Binding-site contacts:
Ligand atom C1 contacts residue ARG299 of chain 2.A at 3.6 Å.
Ligand atom C6 contacts residue GLU206 of chain 2.A at 3.5 Å.
Ligand atom C9 contacts residue GLU205 of chain 2.A at 3.3 Å.
Ligand atom C3 contacts residue GLU47 of chain 2.A at 3.5 Å.
Ligand atom C2 contacts residue ASP79 of chain 2.A at 3.9 Å.
Ligand atom O10 contacts residue ARG80 of chain 2.A at 2.8 Å (salt-bridge).
Ligand atom O8 contacts residue GLU206 of chain 2.A at 3.6 Å.
Ligand atom C1 contacts residue TYR333 of chain 2.A at 3.1 Å (hydrophobic).
Ligand atom C8 contacts residue ARG221 of chain 2.A at 3.6 Å.
Ligand atom C11 contacts residue TRP107 of chain 2.A at 3.7 Å (hydrophobic).
Ligand atom O4 contacts residue ASP79 of chain 2.A at 3.5 Å.
Ligand atom C6 contacts residue TYR333 of chain 2.A at 3.6 Å (hydrophobic).
Ligand atom O10 contacts residue ASP79 of chain 2.A at 3.9 Å.
Ligand atom C11 contacts residue ILE151 of chain 2.A at 3.8 Å (hydrophobic).
Ligand atom O8 contacts residue GLU205 of chain 2.A at 3.5 Å (salt-bridge).
Ligand atom C3 contacts residue ASP79 of chain 2.A at 3.9 Å.
Ligand atom C2 contacts residue TYR333 of chain 2.A at 3.2 Å (hydrophobic).
Ligand atom O1A contacts residue ARG299 of chain 2.A at 3.0 Å (salt-bridge).
Ligand atom O9 contacts residue ALA175 of chain 2.A at 3.4 Å.
Ligand atom O6 contacts residue TYR333 of chain 2.A at 2.9 Å (h-bond).
Ligand atom C1 contacts residue ARG221 of chain 2.A at 4.0 Å.
Ligand atom C3 contacts residue ARG46 of chain 2.A at 3.8 Å.
Ligand atom O1B contacts residue TYR333 of chain 2.A at 3.4 Å (h-bond).
Ligand atom O6 contacts residue GLU206 of chain 2.A at 3.8 Å.
Ligand atom O9 contacts residue ARG153 of chain 2.A at 3.4 Å (salt-bridge).
Ligand atom O1B contacts residue ARG299 of chain 2.A at 2.8 Å (salt-bridge).
Ligand atom O1A contacts residue TYR333 of chain 2.A at 3.5 Å (h-bond).
Ligand atom C11 contacts residue ARG153 of chain 2.A at 3.9 Å.
Ligand atom O1A contacts residue ARG46 of chain 2.A at 2.9 Å (salt-bridge).
Ligand atom O9 contacts residue GLU205 of chain 2.A at 2.5 Å (salt-bridge).
Ligand atom O6 contacts residue ARG221 of chain 2.A at 3.5 Å (salt-bridge).
Ligand atom C4 contacts residue TYR333 of chain 2.A at 3.6 Å (hydrophobic).
Ligand atom C4 contacts residue GLU47 of chain 2.A at 3.8 Å.
Ligand atom C9 contacts residue ALA175 of chain 2.A at 3.7 Å (hydrophobic).
Ligand atom O1B contacts residue ARG221 of chain 2.A at 3.2 Å (salt-bridge).
Ligand atom C3 contacts residue TYR333 of chain 2.A at 3.2 Å (hydrophobic).
Ligand atom O4 contacts residue GLU47 of chain 2.A at 3.2 Å (salt-bridge).
Ligand atom O2 contacts residue ASP79 of chain 2.A at 2.9 Å (salt-bridge).
Ligand atom O8 contacts residue ARG221 of chain 2.A at 3.5 Å.
Ligand atom C5 contacts residue ASP79 of chain 2.A at 3.9 Å.

A small-molecule ligand and the protein it binds are described below.
Small molecule (SMILES): CC(=O)N[C@H]1[C@H]([C@H](O)[C@H](O)CO)O[C@@](O)(C(=O)O)C[C@@H]1O

Sequence of chain 2.A:
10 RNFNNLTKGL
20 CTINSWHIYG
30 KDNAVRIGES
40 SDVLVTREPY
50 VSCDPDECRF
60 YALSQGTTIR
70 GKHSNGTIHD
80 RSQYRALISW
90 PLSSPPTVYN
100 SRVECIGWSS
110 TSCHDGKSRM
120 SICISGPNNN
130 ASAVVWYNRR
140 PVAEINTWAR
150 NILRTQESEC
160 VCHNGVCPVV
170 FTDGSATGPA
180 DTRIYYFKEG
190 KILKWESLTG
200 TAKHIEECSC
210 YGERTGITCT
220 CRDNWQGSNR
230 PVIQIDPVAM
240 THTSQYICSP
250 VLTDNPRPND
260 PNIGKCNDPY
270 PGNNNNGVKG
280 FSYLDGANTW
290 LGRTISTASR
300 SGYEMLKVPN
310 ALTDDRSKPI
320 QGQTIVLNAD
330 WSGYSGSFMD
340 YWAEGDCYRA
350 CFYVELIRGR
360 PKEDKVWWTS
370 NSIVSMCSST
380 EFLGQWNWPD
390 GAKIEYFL